The small molecule below binds the protein below.
Small molecule (SMILES): CC(=O)N[C@@H]1[C@@H](O)[C@H](O)[C@@H](CO)O[C@H]1O

Sequence of chain 51.A:
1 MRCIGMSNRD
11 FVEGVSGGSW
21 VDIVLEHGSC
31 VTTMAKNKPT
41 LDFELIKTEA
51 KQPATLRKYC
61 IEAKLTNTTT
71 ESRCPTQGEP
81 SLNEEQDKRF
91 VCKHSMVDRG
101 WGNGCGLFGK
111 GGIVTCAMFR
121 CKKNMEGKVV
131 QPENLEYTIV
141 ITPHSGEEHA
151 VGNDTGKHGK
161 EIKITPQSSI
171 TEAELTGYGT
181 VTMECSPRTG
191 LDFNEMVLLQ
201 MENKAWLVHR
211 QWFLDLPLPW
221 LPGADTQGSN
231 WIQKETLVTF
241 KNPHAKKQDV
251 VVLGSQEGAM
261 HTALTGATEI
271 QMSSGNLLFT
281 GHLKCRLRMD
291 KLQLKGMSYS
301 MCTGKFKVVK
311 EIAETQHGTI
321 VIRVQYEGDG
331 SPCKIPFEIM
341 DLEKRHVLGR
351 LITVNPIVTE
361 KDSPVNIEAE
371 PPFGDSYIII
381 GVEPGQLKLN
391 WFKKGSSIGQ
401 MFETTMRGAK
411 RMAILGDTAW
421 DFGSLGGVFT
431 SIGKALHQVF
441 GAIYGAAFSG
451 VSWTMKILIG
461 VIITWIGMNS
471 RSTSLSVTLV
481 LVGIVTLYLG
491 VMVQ

Sequence of chain 51.C:
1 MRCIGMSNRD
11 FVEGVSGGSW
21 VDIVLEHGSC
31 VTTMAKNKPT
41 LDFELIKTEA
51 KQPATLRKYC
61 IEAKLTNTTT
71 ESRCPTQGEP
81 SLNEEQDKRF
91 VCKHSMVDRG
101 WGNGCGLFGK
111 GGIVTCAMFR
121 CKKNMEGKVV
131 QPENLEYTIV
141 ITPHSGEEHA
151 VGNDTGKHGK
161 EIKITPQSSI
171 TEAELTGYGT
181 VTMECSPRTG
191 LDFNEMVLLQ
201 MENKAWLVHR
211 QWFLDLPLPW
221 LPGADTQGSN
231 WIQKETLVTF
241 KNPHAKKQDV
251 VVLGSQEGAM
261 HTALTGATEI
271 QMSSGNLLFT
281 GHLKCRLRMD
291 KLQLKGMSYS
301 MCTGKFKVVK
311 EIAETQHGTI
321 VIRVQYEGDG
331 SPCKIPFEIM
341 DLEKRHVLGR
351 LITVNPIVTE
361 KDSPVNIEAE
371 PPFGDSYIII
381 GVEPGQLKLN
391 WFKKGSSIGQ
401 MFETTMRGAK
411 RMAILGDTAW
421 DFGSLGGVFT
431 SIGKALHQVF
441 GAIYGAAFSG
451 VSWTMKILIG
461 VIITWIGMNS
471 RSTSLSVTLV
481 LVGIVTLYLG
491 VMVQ

Binding-site contacts:
Ligand atom C1 contacts residue THR155 of chain 51.C at 3.8 Å.
Ligand atom C3 contacts residue HIS149 of chain 51.C at 4.3 Å.
Ligand atom C3 contacts residue ASN153 of chain 51.C at 3.8 Å.
Ligand atom C6 contacts residue HIS158 of chain 51.C at 3.7 Å.
Ligand atom O6 contacts residue LYS157 of chain 51.C at 3.2 Å (salt-bridge).
Ligand atom N2 contacts residue HIS149 of chain 51.C at 4.2 Å.
Ligand atom N2 contacts residue ASN153 of chain 51.C at 2.9 Å (h-bond).
Ligand atom C7 contacts residue GLY102 of chain 51.A at 4.1 Å.
Ligand atom C8 contacts residue ASN153 of chain 51.C at 4.0 Å.
Ligand atom C5 contacts residue HIS149 of chain 51.C at 4.2 Å.
Ligand atom O7 contacts residue ASN153 of chain 51.C at 4.5 Å.
Ligand atom O5 contacts residue HIS158 of chain 51.C at 3.1 Å.
Ligand atom C5 contacts residue ASN153 of chain 51.C at 3.7 Å.
Ligand atom C5 contacts residue HIS158 of chain 51.C at 4.0 Å.
Ligand atom O7 contacts residue TRP101 of chain 51.A at 3.8 Å.
Ligand atom C5 contacts residue LYS157 of chain 51.C at 3.9 Å.
Ligand atom C7 contacts residue ASN153 of chain 51.C at 3.6 Å.
Ligand atom C2 contacts residue HIS149 of chain 51.C at 3.6 Å.
Ligand atom C7 contacts residue HIS149 of chain 51.C at 4.3 Å.
Ligand atom C8 contacts residue TRP101 of chain 51.A at 4.4 Å (hydrophobic).
Ligand atom O3 contacts residue HIS149 of chain 51.C at 4.0 Å.
Ligand atom C2 contacts residue ASN153 of chain 51.C at 2.5 Å.
Ligand atom C1 contacts residue ASN153 of chain 51.C at 1.4 Å.
Ligand atom C8 contacts residue HIS149 of chain 51.C at 3.7 Å.
Ligand atom O4 contacts residue LYS157 of chain 51.C at 4.5 Å.
Ligand atom O5 contacts residue THR155 of chain 51.C at 4.5 Å.
Ligand atom C1 contacts residue HIS158 of chain 51.C at 4.1 Å.
Ligand atom O7 contacts residue GLY102 of chain 51.A at 3.0 Å (h-bond).
Ligand atom C4 contacts residue HIS149 of chain 51.C at 4.0 Å.
Ligand atom O5 contacts residue HIS149 of chain 51.C at 3.5 Å.
Ligand atom C6 contacts residue LYS157 of chain 51.C at 3.6 Å.
Ligand atom C4 contacts residue ASN153 of chain 51.C at 4.2 Å.
Ligand atom C1 contacts residue HIS149 of chain 51.C at 3.4 Å.
Ligand atom O5 contacts residue ASN153 of chain 51.C at 2.4 Å (h-bond).